Binding-site contacts:
Ligand atom C8 contacts residue TRP82 of chain 1.B at 4.0 Å (hydrophobic).
Ligand atom O7 contacts residue LEU8 of chain 1.B at 4.1 Å.
Ligand atom O6 contacts residue TYR98 of chain 1.B at 4.3 Å.
Ligand atom O5 contacts residue TYR98 of chain 1.B at 3.5 Å.
Ligand atom O4 contacts residue THR13 of chain 1.B at 4.1 Å.
Ligand atom C1 contacts residue ASP100 of chain 1.B at 4.5 Å.
Ligand atom C7 contacts residue TRP82 of chain 1.B at 4.2 Å (hydrophobic).
Ligand atom C4 contacts residue ASN11 of chain 1.B at 4.2 Å.
Ligand atom C5 contacts residue ASN11 of chain 1.B at 4.3 Å.
Ligand atom O7 contacts residue TRP82 of chain 1.B at 3.9 Å.
Ligand atom C3 contacts residue ASN11 of chain 1.B at 3.8 Å.
Ligand atom C2 contacts residue ASP100 of chain 1.B at 4.2 Å.
Ligand atom C1 contacts residue ASN11 of chain 1.B at 1.4 Å.
Ligand atom C1 contacts residue TYR98 of chain 1.B at 3.7 Å (hydrophobic).
Ligand atom C4 contacts residue TRP82 of chain 1.B at 4.5 Å (hydrophobic).
Ligand atom C6 contacts residue TYR98 of chain 1.B at 3.5 Å (hydrophobic).
Ligand atom C3 contacts residue TRP82 of chain 1.B at 4.3 Å (hydrophobic).
Ligand atom C8 contacts residue TYR98 of chain 1.B at 3.6 Å (hydrophobic).
Ligand atom C7 contacts residue ASN11 of chain 1.B at 3.3 Å.
Ligand atom N2 contacts residue ASN11 of chain 1.B at 3.0 Å (h-bond).
Ligand atom O4 contacts residue TRP82 of chain 1.B at 3.9 Å.
Ligand atom O5 contacts residue ASP100 of chain 1.B at 3.7 Å.
Ligand atom O4 contacts residue ASP100 of chain 1.B at 3.0 Å (salt-bridge).
Ligand atom C5 contacts residue TRP82 of chain 1.B at 4.0 Å (hydrophobic).
Ligand atom O7 contacts residue ASN11 of chain 1.B at 4.3 Å.
Ligand atom C5 contacts residue ASP100 of chain 1.B at 4.5 Å.
Ligand atom C5 contacts residue TYR98 of chain 1.B at 3.7 Å (hydrophobic).
Ligand atom C4 contacts residue ASP100 of chain 1.B at 4.2 Å.
Ligand atom C1 contacts residue TYR98 of chain 1.B at 4.1 Å (hydrophobic).
Ligand atom C5 contacts residue ASN11 of chain 1.B at 3.6 Å.
Ligand atom C2 contacts residue ASN11 of chain 1.B at 2.5 Å.
Ligand atom C6 contacts residue THR13 of chain 1.B at 3.4 Å.
Ligand atom C8 contacts residue ASN11 of chain 1.B at 3.1 Å.
Ligand atom C6 contacts residue ASN11 of chain 1.B at 4.1 Å.
Ligand atom O5 contacts residue TYR98 of chain 1.B at 3.5 Å.
Ligand atom C6 contacts residue ASP100 of chain 1.B at 4.2 Å.
Ligand atom O5 contacts residue ASN11 of chain 1.B at 2.2 Å (h-bond).

A protein and the small-molecule ligand that binds it are described below.
Small molecule (SMILES): CC(=O)N[C@H]1[C@H](O[C@H]2[C@H](O)[C@@H](NC(C)=O)CO[C@@H]2CO[C@@H]2O[C@@H](C)[C@@H](O)[C@@H](O)[C@@H]2O)O[C@H](CO)[C@@H](O[C@@H]2O[C@H](CO)[C@@H](O)[C@H](O)[C@@H]2O)[C@@H]1O

Sequence of chain 1.B:
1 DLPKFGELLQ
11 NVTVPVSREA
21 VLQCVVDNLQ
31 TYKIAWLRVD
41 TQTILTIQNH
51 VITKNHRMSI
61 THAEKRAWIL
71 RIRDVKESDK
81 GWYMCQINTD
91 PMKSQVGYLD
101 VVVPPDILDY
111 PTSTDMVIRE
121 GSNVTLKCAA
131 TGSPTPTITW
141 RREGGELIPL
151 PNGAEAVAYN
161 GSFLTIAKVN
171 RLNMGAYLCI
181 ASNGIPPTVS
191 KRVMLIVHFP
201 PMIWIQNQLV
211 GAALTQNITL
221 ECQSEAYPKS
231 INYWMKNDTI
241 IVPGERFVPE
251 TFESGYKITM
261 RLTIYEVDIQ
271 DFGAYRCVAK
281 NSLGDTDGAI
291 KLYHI